Sequence of chain 1.C:
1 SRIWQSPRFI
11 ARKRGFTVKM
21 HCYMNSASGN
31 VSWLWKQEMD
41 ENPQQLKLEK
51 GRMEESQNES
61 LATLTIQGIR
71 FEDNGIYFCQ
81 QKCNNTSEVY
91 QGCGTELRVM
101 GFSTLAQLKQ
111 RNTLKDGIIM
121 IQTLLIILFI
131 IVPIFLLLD

This protein binds this small molecule.
Small molecule (SMILES): CC(=O)N[C@@H]1[C@@H](O)[C@H](O)[C@@H](CO)O[C@H]1O

Binding-site contacts:
Ligand atom C5 contacts residue ASN58 of chain 1.C at 3.7 Å.
Ligand atom C5 contacts residue GLU59 of chain 1.C at 4.0 Å.
Ligand atom C6 contacts residue GLU59 of chain 1.C at 4.2 Å.
Ligand atom N2 contacts residue ASN58 of chain 1.C at 2.9 Å (h-bond).
Ligand atom C2 contacts residue ASN58 of chain 1.C at 2.5 Å.
Ligand atom O6 contacts residue GLU59 of chain 1.C at 3.7 Å.
Ligand atom C1 contacts residue GLU59 of chain 1.C at 4.2 Å.
Ligand atom C7 contacts residue ASN58 of chain 1.C at 3.6 Å.
Ligand atom O5 contacts residue ASN58 of chain 1.C at 2.4 Å (h-bond).
Ligand atom C3 contacts residue ASN58 of chain 1.C at 3.8 Å.
Ligand atom C8 contacts residue ASN58 of chain 1.C at 3.9 Å.
Ligand atom C1 contacts residue ASN58 of chain 1.C at 1.4 Å.
Ligand atom O5 contacts residue GLU59 of chain 1.C at 3.8 Å.
Ligand atom C4 contacts residue ASN58 of chain 1.C at 4.2 Å.
Ligand atom O7 contacts residue ASN58 of chain 1.C at 3.9 Å.